Binding-site contacts:
Ligand atom N3 contacts residue ASP25 of chain 1.B at 3.0 Å (salt-bridge).
Ligand atom CD3 contacts residue ASP30 of chain 1.A at 3.3 Å.
Ligand atom CG2 contacts residue VAL32 of chain 1.B at 3.6 Å (hydrophobic).
Ligand atom N6 contacts residue ASP30 of chain 1.A at 3.6 Å (salt-bridge).
Ligand atom C2 contacts residue ASP25 of chain 1.B at 3.4 Å.
Ligand atom O4 contacts residue GLY48 of chain 1.A at 2.7 Å (h-bond).
Ligand atom CE2 contacts residue PRO81 of chain 1.B at 3.6 Å (hydrophobic).
Ligand atom CD2 contacts residue ILE50 of chain 1.B at 3.3 Å (hydrophobic).
Ligand atom C4 contacts residue GLY48 of chain 1.A at 3.5 Å.
Ligand atom O1 contacts residue GLY49 of chain 1.B at 3.2 Å.
Ligand atom CB3 contacts residue ILE84 of chain 1.B at 3.5 Å (hydrophobic).
Ligand atom OE2 contacts residue ILE47 of chain 1.A at 3.5 Å.
Ligand atom O contacts residue ASP29 of chain 1.B at 2.9 Å (salt-bridge).
Ligand atom CB2 contacts residue GLY27 of chain 1.B at 3.5 Å.
Ligand atom O4 contacts residue ILE47 of chain 1.A at 3.5 Å.
Ligand atom OE2 contacts residue ASP30 of chain 1.A at 2.6 Å (salt-bridge).
Ligand atom CE contacts residue ILE45 of chain 1.A at 3.4 Å (hydrophobic).
Ligand atom N5 contacts residue GLY48 of chain 1.A at 2.9 Å (h-bond).
Ligand atom N contacts residue ASP29 of chain 1.B at 3.0 Å (salt-bridge).
Ligand atom O3 contacts residue ASP29 of chain 1.A at 3.3 Å (salt-bridge).
Ligand atom CA5 contacts residue ASP29 of chain 1.A at 3.5 Å.
Ligand atom CE contacts residue GLN58 of chain 1.A at 3.3 Å.
Ligand atom CA3 contacts residue ASP25 of chain 1.B at 3.5 Å.
Ligand atom O contacts residue ALA28 of chain 1.B at 3.6 Å.
Ligand atom CB5 contacts residue ARG8 of chain 1.B at 3.6 Å.
Ligand atom N2 contacts residue GLY27 of chain 1.B at 3.0 Å (h-bond).
Ligand atom CB2 contacts residue ASP25 of chain 1.A at 3.4 Å.
Ligand atom N1 contacts residue GLY48 of chain 1.B at 2.9 Å (h-bond).
Ligand atom CD11 contacts residue GLY27 of chain 1.A at 3.5 Å.
Ligand atom O3 contacts residue GLY27 of chain 1.A at 3.4 Å (h-bond).
Ligand atom O2 contacts residue GLY49 of chain 1.A at 3.3 Å.
Ligand atom CA contacts residue GLY48 of chain 1.B at 3.4 Å.
Ligand atom N4 contacts residue GLY27 of chain 1.A at 3.1 Å (h-bond).
Ligand atom CB5 contacts residue ASP29 of chain 1.A at 3.1 Å.
Ligand atom N7 contacts residue MET46 of chain 1.A at 3.1 Å (h-bond).
Ligand atom C2 contacts residue ASP25 of chain 1.A at 3.3 Å.
Ligand atom CA4 contacts residue GLY48 of chain 1.A at 3.3 Å.
Ligand atom CA3 contacts residue GLY27 of chain 1.A at 3.5 Å.
Ligand atom OE1 contacts residue ASP30 of chain 1.A at 2.9 Å (salt-bridge).
Ligand atom OE1 contacts residue ASP29 of chain 1.A at 3.3 Å (salt-bridge).

This small molecule binds to this protein.
Small molecule (SMILES): CCCC[C@H](NC(=O)[C@H](C)NC(=O)[C@H](CCC(=O)O)NC(=O)[C@H](Cc1ccccc1)NC[C@H](CC(C)C)NC(=O)[C@@H](NC(=O)[C@@H](N)CCCNC(N)=[NH2+])C(C)C)C(N)=O

Sequence of chain 1.A:
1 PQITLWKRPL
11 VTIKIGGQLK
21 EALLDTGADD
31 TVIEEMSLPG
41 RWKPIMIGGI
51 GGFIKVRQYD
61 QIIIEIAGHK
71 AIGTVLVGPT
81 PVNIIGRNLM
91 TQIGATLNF

Sequence of chain 1.B:
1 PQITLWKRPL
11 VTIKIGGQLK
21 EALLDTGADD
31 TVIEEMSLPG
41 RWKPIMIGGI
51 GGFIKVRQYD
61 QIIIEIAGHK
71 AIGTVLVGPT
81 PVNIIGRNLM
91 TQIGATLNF